The protein below binds the small molecule below.
Small molecule (SMILES): CC(=O)N[C@H]1[C@H](O[C@H]2[C@H](O)[C@@H](NC(C)=O)CO[C@@H]2CO)O[C@H](CO)[C@@H](O)[C@@H]1O

Sequence of chain 1.C:
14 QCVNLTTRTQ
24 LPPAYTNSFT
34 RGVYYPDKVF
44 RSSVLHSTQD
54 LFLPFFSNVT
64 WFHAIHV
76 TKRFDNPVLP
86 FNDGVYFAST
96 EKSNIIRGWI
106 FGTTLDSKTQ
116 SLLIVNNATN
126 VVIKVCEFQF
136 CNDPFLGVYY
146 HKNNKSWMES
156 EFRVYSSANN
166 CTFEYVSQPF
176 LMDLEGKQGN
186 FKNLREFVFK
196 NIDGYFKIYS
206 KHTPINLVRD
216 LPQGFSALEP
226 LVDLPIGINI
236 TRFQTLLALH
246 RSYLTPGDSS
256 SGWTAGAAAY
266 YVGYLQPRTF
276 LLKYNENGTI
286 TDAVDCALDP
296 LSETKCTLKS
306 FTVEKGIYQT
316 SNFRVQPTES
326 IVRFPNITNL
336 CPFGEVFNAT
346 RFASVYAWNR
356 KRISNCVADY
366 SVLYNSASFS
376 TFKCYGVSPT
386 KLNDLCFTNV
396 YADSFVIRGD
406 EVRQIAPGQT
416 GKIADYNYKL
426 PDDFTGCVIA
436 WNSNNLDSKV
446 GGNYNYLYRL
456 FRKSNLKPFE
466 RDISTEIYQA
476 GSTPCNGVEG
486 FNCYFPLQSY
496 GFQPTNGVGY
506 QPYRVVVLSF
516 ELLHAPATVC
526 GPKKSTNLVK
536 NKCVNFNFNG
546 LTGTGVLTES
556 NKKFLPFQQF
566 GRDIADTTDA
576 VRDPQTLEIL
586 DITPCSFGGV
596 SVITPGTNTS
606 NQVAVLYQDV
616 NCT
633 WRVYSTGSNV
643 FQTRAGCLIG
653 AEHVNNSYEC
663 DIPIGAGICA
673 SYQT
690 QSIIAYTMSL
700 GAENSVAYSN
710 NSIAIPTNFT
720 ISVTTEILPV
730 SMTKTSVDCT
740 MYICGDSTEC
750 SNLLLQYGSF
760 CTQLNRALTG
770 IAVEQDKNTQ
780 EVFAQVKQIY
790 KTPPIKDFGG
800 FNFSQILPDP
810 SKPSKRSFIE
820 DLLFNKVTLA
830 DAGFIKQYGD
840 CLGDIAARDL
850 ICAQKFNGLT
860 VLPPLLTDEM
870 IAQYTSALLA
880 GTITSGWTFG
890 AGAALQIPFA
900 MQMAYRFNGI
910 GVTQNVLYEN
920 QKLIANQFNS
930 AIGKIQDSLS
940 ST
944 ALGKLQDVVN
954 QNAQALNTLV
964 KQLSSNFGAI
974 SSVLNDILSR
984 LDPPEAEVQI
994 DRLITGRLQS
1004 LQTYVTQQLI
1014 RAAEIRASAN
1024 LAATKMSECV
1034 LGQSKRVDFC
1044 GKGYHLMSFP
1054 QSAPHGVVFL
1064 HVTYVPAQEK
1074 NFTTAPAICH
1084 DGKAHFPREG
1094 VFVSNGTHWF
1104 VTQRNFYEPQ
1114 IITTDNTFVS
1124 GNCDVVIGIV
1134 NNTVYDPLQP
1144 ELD

Binding-site contacts:
Ligand atom C8 contacts residue THR1100 of chain 1.C at 4.0 Å.
Ligand atom O5 contacts residue ASN1098 of chain 1.C at 2.3 Å (h-bond).
Ligand atom O7 contacts residue ASN1098 of chain 1.C at 3.2 Å (h-bond).
Ligand atom N2 contacts residue HIS1101 of chain 1.C at 4.3 Å.
Ligand atom C1 contacts residue HIS1101 of chain 1.C at 3.5 Å.
Ligand atom C6 contacts residue PHE1103 of chain 1.C at 4.1 Å (hydrophobic).
Ligand atom C2 contacts residue HIS1101 of chain 1.C at 4.0 Å.
Ligand atom N2 contacts residue ASN1098 of chain 1.C at 2.6 Å (h-bond).
Ligand atom C4 contacts residue ASN1098 of chain 1.C at 4.1 Å.
Ligand atom C1 contacts residue ASN1098 of chain 1.C at 1.4 Å.
Ligand atom C2 contacts residue ASN1098 of chain 1.C at 2.2 Å.
Ligand atom N2 contacts residue THR1100 of chain 1.C at 3.5 Å (h-bond).
Ligand atom C3 contacts residue HIS1101 of chain 1.C at 3.6 Å.
Ligand atom C5 contacts residue PHE1103 of chain 1.C at 4.3 Å (hydrophobic).
Ligand atom O6 contacts residue PHE1103 of chain 1.C at 3.8 Å.
Ligand atom C3 contacts residue THR1100 of chain 1.C at 4.1 Å.
Ligand atom C1 contacts residue THR1100 of chain 1.C at 4.1 Å.
Ligand atom C4 contacts residue HIS1101 of chain 1.C at 4.0 Å.
Ligand atom C7 contacts residue ASN1098 of chain 1.C at 3.1 Å.
Ligand atom O4 contacts residue HIS1101 of chain 1.C at 3.5 Å.
Ligand atom C5 contacts residue ASN1098 of chain 1.C at 3.6 Å.
Ligand atom C8 contacts residue ASN1098 of chain 1.C at 3.3 Å.
Ligand atom O5 contacts residue HIS1101 of chain 1.C at 3.9 Å.
Ligand atom C2 contacts residue THR1100 of chain 1.C at 4.1 Å.
Ligand atom C3 contacts residue ASN1098 of chain 1.C at 3.6 Å.
Ligand atom O5 contacts residue PHE1103 of chain 1.C at 3.9 Å.
Ligand atom C5 contacts residue HIS1101 of chain 1.C at 3.5 Å.
Ligand atom C8 contacts residue HIS1101 of chain 1.C at 4.2 Å.